Sequence of chain 1.A:
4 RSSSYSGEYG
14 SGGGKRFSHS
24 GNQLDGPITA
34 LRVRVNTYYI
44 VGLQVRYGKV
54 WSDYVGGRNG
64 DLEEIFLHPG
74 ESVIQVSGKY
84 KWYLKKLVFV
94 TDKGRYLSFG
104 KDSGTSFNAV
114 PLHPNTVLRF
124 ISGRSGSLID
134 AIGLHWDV

Binding-site contacts:
Ligand atom O2 contacts residue SER130 of chain 1.A at 4.4 Å.
Ligand atom C5 contacts residue SER130 of chain 1.A at 3.8 Å.
Ligand atom C5 contacts residue GLY129 of chain 1.A at 4.3 Å.
Ligand atom O6 contacts residue LEU131 of chain 1.A at 2.9 Å (h-bond).
Ligand atom C4 contacts residue GLY16 of chain 1.A at 4.4 Å.
Ligand atom C5 contacts residue ASP133 of chain 1.A at 4.0 Å.
Ligand atom O2 contacts residue GLY17 of chain 1.A at 3.9 Å.
Ligand atom O3 contacts residue SER130 of chain 1.A at 4.3 Å.
Ligand atom O6 contacts residue SER130 of chain 1.A at 3.1 Å (h-bond).
Ligand atom C2 contacts residue SER130 of chain 1.A at 3.6 Å.
Ligand atom O3 contacts residue GLY16 of chain 1.A at 4.1 Å.
Ligand atom O5 contacts residue LEU131 of chain 1.A at 4.4 Å.
Ligand atom C6 contacts residue TYR86 of chain 1.A at 3.7 Å (hydrophobic).
Ligand atom O4 contacts residue TYR86 of chain 1.A at 3.8 Å.
Ligand atom C5 contacts residue TYR86 of chain 1.A at 4.4 Å (hydrophobic).
Ligand atom O2 contacts residue GLY129 of chain 1.A at 3.5 Å.
Ligand atom O1 contacts residue SER130 of chain 1.A at 3.0 Å (h-bond).
Ligand atom O6 contacts residue SER128 of chain 1.A at 4.0 Å.
Ligand atom O4 contacts residue ASP133 of chain 1.A at 2.5 Å (salt-bridge).
Ligand atom O4 contacts residue GLY16 of chain 1.A at 3.7 Å.
Ligand atom C6 contacts residue LEU131 of chain 1.A at 3.5 Å (hydrophobic).
Ligand atom C4 contacts residue GLY129 of chain 1.A at 4.5 Å.
Ligand atom C3 contacts residue GLY17 of chain 1.A at 3.8 Å.
Ligand atom O3 contacts residue GLY17 of chain 1.A at 3.0 Å (h-bond).
Ligand atom O6 contacts residue ASP133 of chain 1.A at 2.5 Å (salt-bridge).
Ligand atom C6 contacts residue ASP133 of chain 1.A at 3.4 Å.
Ligand atom C6 contacts residue SER130 of chain 1.A at 3.6 Å.
Ligand atom C4 contacts residue ASP133 of chain 1.A at 3.4 Å.
Ligand atom C1 contacts residue SER130 of chain 1.A at 3.9 Å.
Ligand atom O5 contacts residue SER130 of chain 1.A at 2.9 Å (h-bond).
Ligand atom C1 contacts residue GLY129 of chain 1.A at 4.4 Å.
Ligand atom C3 contacts residue SER130 of chain 1.A at 3.6 Å.
Ligand atom C4 contacts residue GLY17 of chain 1.A at 3.5 Å.
Ligand atom C6 contacts residue GLY129 of chain 1.A at 4.3 Å.
Ligand atom O4 contacts residue GLY17 of chain 1.A at 3.4 Å (h-bond).
Ligand atom O6 contacts residue GLY129 of chain 1.A at 3.1 Å (h-bond).
Ligand atom O5 contacts residue GLY129 of chain 1.A at 3.6 Å.

The small molecule below binds the protein below.
Small molecule (SMILES): OC[C@H]1O[C@H](O[C@@H]2[C@H](O)[C@@H](O)O[C@H](CO)[C@H]2O)[C@@H](O)[C@@H](O)[C@@H]1O